Binding-site contacts:
Ligand atom F14 contacts residue TRP446 of chain 1.A at 3.7 Å.
Ligand atom F12 contacts residue MET476 of chain 1.A at 3.0 Å.
Ligand atom F16 contacts residue ILE116 of chain 1.A at 3.4 Å.
Ligand atom F15 contacts residue ILE113 of chain 1.A at 3.2 Å.
Ligand atom C07 contacts residue PHE449 of chain 1.A at 3.6 Å (hydrophobic).
Ligand atom F14 contacts residue PHE449 of chain 1.A at 3.4 Å.
Ligand atom O28 contacts residue TRP184 of chain 1.A at 2.6 Å (h-bond).
Ligand atom F37 contacts residue ILE204 of chain 1.A at 3.5 Å.
Ligand atom C22 contacts residue GLN165 of chain 1.A at 3.6 Å.
Ligand atom N26 contacts residue GLN165 of chain 1.A at 2.9 Å (h-bond).
Ligand atom F14 contacts residue ILE204 of chain 1.A at 3.6 Å.
Ligand atom C07 contacts residue PRO112 of chain 1.A at 3.7 Å (hydrophobic).
Ligand atom F16 contacts residue ILE204 of chain 1.A at 3.6 Å.
Ligand atom C21 contacts residue ILE182 of chain 1.A at 3.7 Å (hydrophobic).
Ligand atom C06 contacts residue PHE449 of chain 1.A at 3.6 Å (hydrophobic).
Ligand atom F11 contacts residue TRP446 of chain 1.A at 3.3 Å.
Ligand atom F10 contacts residue MET480 of chain 1.A at 3.6 Å.
Ligand atom N20 contacts residue GLN165 of chain 1.A at 3.5 Å (h-bond).
Ligand atom N29 contacts residue GLU193 of chain 1.A at 2.5 Å (salt-bridge).
Ligand atom F15 contacts residue ILE204 of chain 1.A at 3.3 Å.
Ligand atom F12 contacts residue ASN89 of chain 1.A at 3.4 Å.
Ligand atom O17 contacts residue GLN165 of chain 1.A at 3.1 Å (h-bond).
Ligand atom F37 contacts residue VAL200 of chain 1.A at 3.3 Å.
Ligand atom C01 contacts residue ASN109 of chain 1.A at 3.5 Å.
Ligand atom F37 contacts residue HIS450 of chain 1.A at 3.4 Å.
Ligand atom F10 contacts residue ASN89 of chain 1.A at 2.9 Å.
Ligand atom C32 contacts residue HIS197 of chain 1.A at 3.4 Å.
Ligand atom C06 contacts residue PRO112 of chain 1.A at 3.6 Å (hydrophobic).
Ligand atom C01 contacts residue GLN165 of chain 1.A at 3.2 Å.
Ligand atom F11 contacts residue MET480 of chain 1.A at 3.5 Å.
Ligand atom F16 contacts residue PRO112 of chain 1.A at 3.5 Å.
Ligand atom C27 contacts residue GLN165 of chain 1.A at 3.7 Å.
Ligand atom O28 contacts residue ILE182 of chain 1.A at 3.5 Å.
Ligand atom F37 contacts residue THR201 of chain 1.A at 3.3 Å.
Ligand atom C33 contacts residue HIS197 of chain 1.A at 3.5 Å.
Ligand atom F14 contacts residue HIS450 of chain 1.A at 3.6 Å.
Ligand atom C33 contacts residue HIS450 of chain 1.A at 3.7 Å.
Ligand atom C27 contacts residue TRP184 of chain 1.A at 3.6 Å (hydrophobic).
Ligand atom C35 contacts residue VAL200 of chain 1.A at 3.7 Å (hydrophobic).
Ligand atom N30 contacts residue GLU193 of chain 1.A at 3.4 Å (salt-bridge).

The protein below binds the small molecule below.
Small molecule (SMILES): C[C@@H](O[C@H]1OCCN(Cc2nc(=O)[nH][nH]2)[C@H]1c1ccc(F)cc1)c1cc(C(F)(F)F)cc(C(F)(F)F)c1

Sequence of chain 1.A:
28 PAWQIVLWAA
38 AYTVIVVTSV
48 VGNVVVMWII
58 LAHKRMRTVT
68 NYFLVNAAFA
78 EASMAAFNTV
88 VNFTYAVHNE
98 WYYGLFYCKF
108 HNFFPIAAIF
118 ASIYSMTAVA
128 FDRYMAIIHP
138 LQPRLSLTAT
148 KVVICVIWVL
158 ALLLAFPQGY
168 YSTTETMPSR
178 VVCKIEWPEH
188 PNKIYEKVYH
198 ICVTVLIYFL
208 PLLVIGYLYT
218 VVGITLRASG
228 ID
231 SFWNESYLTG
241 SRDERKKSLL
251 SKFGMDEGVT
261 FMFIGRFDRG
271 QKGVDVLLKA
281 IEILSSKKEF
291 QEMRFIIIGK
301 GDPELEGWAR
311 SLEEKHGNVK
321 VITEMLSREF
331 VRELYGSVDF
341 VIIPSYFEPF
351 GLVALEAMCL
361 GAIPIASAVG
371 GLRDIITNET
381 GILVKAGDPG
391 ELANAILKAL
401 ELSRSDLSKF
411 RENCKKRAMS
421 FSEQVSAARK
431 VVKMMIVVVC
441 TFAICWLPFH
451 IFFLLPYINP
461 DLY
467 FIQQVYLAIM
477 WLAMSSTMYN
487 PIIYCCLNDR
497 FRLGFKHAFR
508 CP